Binding-site contacts:
Ligand atom C7 contacts residue ASN23 of chain 1.A at 3.5 Å.
Ligand atom N2 contacts residue ASN23 of chain 1.A at 3.0 Å (h-bond).
Ligand atom C5 contacts residue ASN23 of chain 1.A at 3.7 Å.
Ligand atom C8 contacts residue LYS22 of chain 1.A at 3.9 Å.
Ligand atom O7 contacts residue ASN23 of chain 1.A at 3.6 Å.
Ligand atom C2 contacts residue ASN23 of chain 1.A at 2.5 Å.
Ligand atom O5 contacts residue ASN23 of chain 1.A at 2.4 Å (h-bond).
Ligand atom C1 contacts residue ASN23 of chain 1.A at 1.4 Å.
Ligand atom C3 contacts residue ASN23 of chain 1.A at 3.8 Å.
Ligand atom O5 contacts residue GLN15 of chain 1.A at 4.3 Å.
Ligand atom C4 contacts residue ASN23 of chain 1.A at 4.2 Å.

Sequence of chain 1.A:
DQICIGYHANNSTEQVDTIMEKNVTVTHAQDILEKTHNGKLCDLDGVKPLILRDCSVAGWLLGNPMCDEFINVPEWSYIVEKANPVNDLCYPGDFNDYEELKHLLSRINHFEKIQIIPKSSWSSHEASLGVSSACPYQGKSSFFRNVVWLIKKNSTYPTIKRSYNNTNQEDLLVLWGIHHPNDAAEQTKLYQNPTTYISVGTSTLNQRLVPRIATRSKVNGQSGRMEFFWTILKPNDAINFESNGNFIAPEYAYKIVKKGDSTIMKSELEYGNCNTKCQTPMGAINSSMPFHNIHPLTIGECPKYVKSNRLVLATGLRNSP

A small-molecule ligand and the protein it binds are described below.
Small molecule (SMILES): CC(=O)N[C@@H]1[C@@H](O)[C@H](O)[C@@H](CO)O[C@H]1O